Binding-site contacts:
Ligand atom C6 contacts residue PHE150 of chain 1.A at 3.8 Å (hydrophobic).
Ligand atom C10 contacts residue PHE150 of chain 1.A at 3.9 Å (hydrophobic).
Ligand atom C contacts residue MET200 of chain 1.A at 3.7 Å (hydrophobic).
Ligand atom C5 contacts residue PHE150 of chain 1.A at 3.7 Å (hydrophobic).
Ligand atom C10 contacts residue LYS166 of chain 1.A at 4.1 Å.
Ligand atom C contacts residue PHE150 of chain 1.A at 4.0 Å (hydrophobic).
Ligand atom C contacts residue TYR159 of chain 1.A at 3.9 Å (hydrophobic).
Ligand atom C1 contacts residue TYR159 of chain 1.A at 4.0 Å (hydrophobic).
Ligand atom C9 contacts residue TYR159 of chain 1.A at 3.6 Å (hydrophobic).
Ligand atom C4 contacts residue MET156 of chain 1.A at 4.2 Å (hydrophobic).
Ligand atom C2 contacts residue PHE150 of chain 1.A at 3.6 Å (hydrophobic).
Ligand atom O2 contacts residue THR163 of chain 1.A at 3.9 Å.
Ligand atom O2 contacts residue MET162 of chain 1.A at 3.6 Å.
Ligand atom C10 contacts residue MET162 of chain 1.A at 4.0 Å (hydrophobic).
Ligand atom C7 contacts residue NAD1 of chain 1.B at 4.1 Å.
Ligand atom O contacts residue LYS166 of chain 1.A at 3.2 Å.
Ligand atom C4 contacts residue TYR159 of chain 1.A at 3.7 Å (hydrophobic).
Ligand atom C9 contacts residue MET200 of chain 1.A at 3.5 Å (hydrophobic).
Ligand atom C8 contacts residue TYR159 of chain 1.A at 3.6 Å (hydrophobic).
Ligand atom C3 contacts residue PHE150 of chain 1.A at 3.5 Å (hydrophobic).
Ligand atom O2 contacts residue PHE150 of chain 1.A at 3.9 Å.
Ligand atom C7 contacts residue TYR159 of chain 1.A at 4.1 Å (hydrophobic).
Ligand atom C7 contacts residue PHE150 of chain 1.A at 3.8 Å (hydrophobic).
Ligand atom C10 contacts residue NAD1 of chain 1.B at 3.4 Å.
Ligand atom O2 contacts residue LYS166 of chain 1.A at 4.1 Å.
Ligand atom O contacts residue NAD1 of chain 1.B at 3.3 Å (h-bond).
Ligand atom C9 contacts residue PHE150 of chain 1.A at 3.9 Å (hydrophobic).
Ligand atom O contacts residue MET162 of chain 1.A at 3.4 Å.
Ligand atom C9 contacts residue NAD1 of chain 1.B at 3.7 Å.
Ligand atom C contacts residue PRO194 of chain 1.A at 4.1 Å (hydrophobic).
Ligand atom C2 contacts residue TYR159 of chain 1.A at 3.5 Å (hydrophobic).
Ligand atom C8 contacts residue PHE150 of chain 1.A at 3.8 Å (hydrophobic).
Ligand atom C5 contacts residue TYR159 of chain 1.A at 4.0 Å (hydrophobic).
Ligand atom O contacts residue PHE150 of chain 1.A at 3.9 Å.
Ligand atom C4 contacts residue PHE150 of chain 1.A at 3.4 Å (hydrophobic).
Ligand atom C1 contacts residue PHE150 of chain 1.A at 3.8 Å (hydrophobic).
Ligand atom C1 contacts residue LEU219 of chain 1.A at 3.4 Å (hydrophobic).
Ligand atom C3 contacts residue TYR159 of chain 1.A at 3.4 Å (hydrophobic).
Ligand atom C2 contacts residue LEU219 of chain 1.A at 3.7 Å (hydrophobic).
Ligand atom O1 contacts residue NAD1 of chain 1.B at 2.6 Å (h-bond).

The small molecule below binds the protein below.
Small molecule (SMILES): O=C(O)c1cc2ccccc2cc1O

Sequence of chain 1.A:
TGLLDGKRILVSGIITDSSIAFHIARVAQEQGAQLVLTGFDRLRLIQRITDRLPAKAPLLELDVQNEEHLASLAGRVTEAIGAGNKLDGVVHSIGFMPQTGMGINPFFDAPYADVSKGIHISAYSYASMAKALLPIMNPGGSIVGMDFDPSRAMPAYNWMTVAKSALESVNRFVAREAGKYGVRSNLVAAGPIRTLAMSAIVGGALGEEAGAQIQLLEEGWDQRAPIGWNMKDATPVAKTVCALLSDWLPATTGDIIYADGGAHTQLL